Sequence of chain 1.B:
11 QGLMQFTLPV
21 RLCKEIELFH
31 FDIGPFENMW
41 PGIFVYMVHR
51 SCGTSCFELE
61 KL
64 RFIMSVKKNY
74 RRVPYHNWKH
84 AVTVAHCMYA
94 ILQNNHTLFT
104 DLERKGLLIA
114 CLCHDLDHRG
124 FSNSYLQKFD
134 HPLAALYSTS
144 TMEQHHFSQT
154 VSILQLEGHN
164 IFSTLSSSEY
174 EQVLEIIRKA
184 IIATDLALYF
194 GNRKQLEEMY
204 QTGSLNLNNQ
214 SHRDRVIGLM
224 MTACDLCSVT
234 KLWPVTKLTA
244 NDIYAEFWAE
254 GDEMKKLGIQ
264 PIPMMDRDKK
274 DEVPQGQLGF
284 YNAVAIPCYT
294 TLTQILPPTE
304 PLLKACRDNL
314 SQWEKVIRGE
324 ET

The protein below binds the small molecule below.
Small molecule (SMILES): Cn1cc(Br)cc(C(=O)Nc2cc3nc(-c4ccccc4)[nH]c3cc2C(=O)NC2COC2)c1=O

Binding-site contacts:
Ligand atom C1 contacts residue MET267 of chain 1.B at 3.5 Å (hydrophobic).
Ligand atom C10 contacts residue GLY279 of chain 1.B at 3.3 Å.
Ligand atom O19 contacts residue PHE283 of chain 1.B at 3.6 Å.
Ligand atom BR33 contacts residue ILE246 of chain 1.B at 3.8 Å.
Ligand atom C31 contacts residue PHE283 of chain 1.B at 3.6 Å (hydrophobic).
Ligand atom C26 contacts residue PHE283 of chain 1.B at 3.6 Å (hydrophobic).
Ligand atom C6 contacts residue GLY279 of chain 1.B at 3.8 Å.
Ligand atom C5 contacts residue MET267 of chain 1.B at 3.6 Å (hydrophobic).
Ligand atom N9 contacts residue GLY279 of chain 1.B at 3.7 Å.
Ligand atom C8 contacts residue GLY279 of chain 1.B at 3.3 Å.
Ligand atom C17 contacts residue PHE283 of chain 1.B at 3.4 Å (hydrophobic).
Ligand atom C17 contacts residue MET267 of chain 1.B at 3.9 Å (hydrophobic).
Ligand atom C13 contacts residue PRO266 of chain 1.B at 3.5 Å (hydrophobic).
Ligand atom C6 contacts residue MET267 of chain 1.B at 3.7 Å (hydrophobic).
Ligand atom C23 contacts residue LEU189 of chain 1.B at 3.8 Å (hydrophobic).
Ligand atom C11 contacts residue GLU275 of chain 1.B at 3.8 Å.
Ligand atom C4 contacts residue TYR247 of chain 1.B at 3.4 Å (hydrophobic).
Ligand atom C4 contacts residue GLN280 of chain 1.B at 3.6 Å.
Ligand atom C5 contacts residue TYR247 of chain 1.B at 3.3 Å (hydrophobic).
Ligand atom C2 contacts residue MET267 of chain 1.B at 3.4 Å (hydrophobic).
Ligand atom N7 contacts residue MET267 of chain 1.B at 3.6 Å.
Ligand atom C12 contacts residue GLU275 of chain 1.B at 3.1 Å.
Ligand atom C4 contacts residue MET267 of chain 1.B at 3.8 Å (hydrophobic).
Ligand atom C28 contacts residue LEU229 of chain 1.B at 3.4 Å (hydrophobic).
Ligand atom C14 contacts residue VAL276 of chain 1.B at 3.8 Å (hydrophobic).
Ligand atom C14 contacts residue GLU275 of chain 1.B at 3.4 Å.
Ligand atom C3 contacts residue MET267 of chain 1.B at 3.5 Å (hydrophobic).
Ligand atom O19 contacts residue MET267 of chain 1.B at 3.8 Å.
Ligand atom O25 contacts residue GLN280 of chain 1.B at 2.8 Å (h-bond).
Ligand atom C8 contacts residue MET267 of chain 1.B at 3.8 Å (hydrophobic).
Ligand atom C1 contacts residue PHE283 of chain 1.B at 3.7 Å (hydrophobic).
Ligand atom O32 contacts residue PHE250 of chain 1.B at 3.7 Å.
Ligand atom C5 contacts residue GLY279 of chain 1.B at 3.8 Å.
Ligand atom C24 contacts residue PHE283 of chain 1.B at 3.8 Å (hydrophobic).
Ligand atom C8 contacts residue TYR247 of chain 1.B at 3.8 Å (hydrophobic).
Ligand atom C27 contacts residue PHE283 of chain 1.B at 3.7 Å (hydrophobic).
Ligand atom N16 contacts residue PHE283 of chain 1.B at 3.2 Å.
Ligand atom C15 contacts residue GLY279 of chain 1.B at 3.8 Å.
Ligand atom N9 contacts residue TYR247 of chain 1.B at 2.6 Å (h-bond).
Ligand atom C2 contacts residue PHE283 of chain 1.B at 3.8 Å (hydrophobic).